The protein below binds the small molecule below.
Small molecule (SMILES): Nc1ncnc2c1ncn2[C@@H]1O[C@H](COP(=O)(O)OP(=O)(O)OP(O)(O)=S)[C@@H](O)[C@H]1O

Sequence of chain 1.D:
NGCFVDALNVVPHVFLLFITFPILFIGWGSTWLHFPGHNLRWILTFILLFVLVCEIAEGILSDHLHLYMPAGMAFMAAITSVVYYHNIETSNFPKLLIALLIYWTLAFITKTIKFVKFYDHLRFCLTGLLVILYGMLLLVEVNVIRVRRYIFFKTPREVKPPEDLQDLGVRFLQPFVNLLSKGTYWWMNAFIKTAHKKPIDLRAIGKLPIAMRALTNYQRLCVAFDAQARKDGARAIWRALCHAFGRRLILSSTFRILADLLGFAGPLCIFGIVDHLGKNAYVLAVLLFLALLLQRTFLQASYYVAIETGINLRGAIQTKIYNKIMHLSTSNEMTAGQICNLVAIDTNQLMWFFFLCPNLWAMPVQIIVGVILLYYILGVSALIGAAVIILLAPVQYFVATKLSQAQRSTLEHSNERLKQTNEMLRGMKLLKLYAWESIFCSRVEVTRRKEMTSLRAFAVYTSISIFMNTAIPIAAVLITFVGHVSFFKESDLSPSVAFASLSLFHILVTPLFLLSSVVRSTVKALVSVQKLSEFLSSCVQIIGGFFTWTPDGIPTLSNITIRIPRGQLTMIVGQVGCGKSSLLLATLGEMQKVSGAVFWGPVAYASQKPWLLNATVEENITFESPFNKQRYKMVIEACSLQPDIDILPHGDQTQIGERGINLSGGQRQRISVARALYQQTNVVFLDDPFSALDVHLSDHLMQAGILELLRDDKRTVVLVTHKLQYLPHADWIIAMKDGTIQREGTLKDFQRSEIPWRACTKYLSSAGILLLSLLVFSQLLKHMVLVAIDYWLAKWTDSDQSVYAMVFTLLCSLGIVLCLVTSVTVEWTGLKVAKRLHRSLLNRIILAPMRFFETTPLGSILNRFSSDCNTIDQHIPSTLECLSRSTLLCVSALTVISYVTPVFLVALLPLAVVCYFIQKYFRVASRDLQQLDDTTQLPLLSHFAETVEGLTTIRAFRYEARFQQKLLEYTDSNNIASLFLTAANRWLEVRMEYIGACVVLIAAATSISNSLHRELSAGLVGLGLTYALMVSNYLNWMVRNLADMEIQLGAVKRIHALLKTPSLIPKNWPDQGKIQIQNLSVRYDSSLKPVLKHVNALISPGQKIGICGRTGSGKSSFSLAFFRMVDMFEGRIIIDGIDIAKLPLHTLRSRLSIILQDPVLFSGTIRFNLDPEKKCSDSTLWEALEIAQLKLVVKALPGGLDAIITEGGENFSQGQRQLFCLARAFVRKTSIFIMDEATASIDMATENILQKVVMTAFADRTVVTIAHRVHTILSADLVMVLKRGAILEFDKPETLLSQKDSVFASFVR

Binding-site contacts:
Ligand atom S1G contacts residue SER720 of chain 1.D at 3.2 Å (h-bond).
Ligand atom O2B contacts residue GLY718 of chain 1.D at 2.7 Å (h-bond).
Ligand atom N6 contacts residue TRP688 of chain 1.D at 3.5 Å.
Ligand atom C2 contacts residue SER405 of chain 1.D at 3.9 Å.
Ligand atom O2G contacts residue LYS719 of chain 1.D at 3.8 Å.
Ligand atom O1B contacts residue GLY716 of chain 1.D at 2.6 Å (h-bond).
Ligand atom PB contacts residue GLY716 of chain 1.D at 3.9 Å.
Ligand atom O2B contacts residue LYS719 of chain 1.D at 2.6 Å (salt-bridge).
Ligand atom O1A contacts residue LYS719 of chain 1.D at 4.0 Å.
Ligand atom PB contacts residue LYS719 of chain 1.D at 3.9 Å.
Ligand atom PG contacts residue SER720 of chain 1.D at 3.7 Å.
Ligand atom C4 contacts residue TRP688 of chain 1.D at 3.8 Å (hydrophobic).
Ligand atom N7 contacts residue TRP688 of chain 1.D at 3.7 Å.
Ligand atom O1A contacts residue SER720 of chain 1.D at 4.0 Å.
Ligand atom O2B contacts residue CYS717 of chain 1.D at 3.3 Å (h-bond).
Ligand atom O5' contacts residue SER721 of chain 1.D at 3.7 Å.
Ligand atom N6 contacts residue THR404 of chain 1.D at 3.4 Å.
Ligand atom O1B contacts residue CYS717 of chain 1.D at 3.6 Å (h-bond).
Ligand atom O1A contacts residue SER721 of chain 1.D at 2.4 Å (h-bond).
Ligand atom N1 contacts residue TRP688 of chain 1.D at 3.5 Å.
Ligand atom O2G contacts residue GLN775 of chain 1.D at 3.6 Å (h-bond).
Ligand atom C5' contacts residue SER721 of chain 1.D at 3.8 Å.
Ligand atom C5 contacts residue TRP688 of chain 1.D at 3.5 Å (hydrophobic).
Ligand atom O2B contacts residue SER720 of chain 1.D at 3.9 Å.
Ligand atom O1B contacts residue LYS719 of chain 1.D at 4.0 Å.
Ligand atom O2A contacts residue SER720 of chain 1.D at 3.9 Å.
Ligand atom S1G contacts residue GLN775 of chain 1.D at 2.7 Å (h-bond).
Ligand atom O3A contacts residue GLY716 of chain 1.D at 3.9 Å.
Ligand atom C2 contacts residue TRP688 of chain 1.D at 3.6 Å (hydrophobic).
Ligand atom PA contacts residue SER721 of chain 1.D at 3.6 Å.
Ligand atom N3 contacts residue TRP688 of chain 1.D at 3.7 Å.
Ligand atom O3B contacts residue SER720 of chain 1.D at 3.5 Å (h-bond).
Ligand atom O1B contacts residue VAL715 of chain 1.D at 3.7 Å.
Ligand atom PB contacts residue CYS717 of chain 1.D at 4.0 Å.
Ligand atom O3B contacts residue LYS719 of chain 1.D at 3.8 Å.
Ligand atom O4' contacts residue TRP688 of chain 1.D at 3.7 Å.
Ligand atom O1A contacts residue GLY718 of chain 1.D at 3.7 Å.
Ligand atom O2G contacts residue SER720 of chain 1.D at 3.8 Å.
Ligand atom C6 contacts residue TRP688 of chain 1.D at 3.3 Å (hydrophobic).
Ligand atom N1 contacts residue SER405 of chain 1.D at 3.9 Å.